A protein and the small-molecule ligand that binds it are described below.
Small molecule (SMILES): CC(=O)N[C@H]1[C@H](O[C@H]2[C@H](O)[C@@H](NC(C)=O)CO[C@@H]2CO)O[C@H](CO)[C@@H](O[C@@H]2O[C@H](CO)[C@@H](O)[C@H](O)[C@@H]2O)[C@@H]1O

Sequence of chain 1.K:
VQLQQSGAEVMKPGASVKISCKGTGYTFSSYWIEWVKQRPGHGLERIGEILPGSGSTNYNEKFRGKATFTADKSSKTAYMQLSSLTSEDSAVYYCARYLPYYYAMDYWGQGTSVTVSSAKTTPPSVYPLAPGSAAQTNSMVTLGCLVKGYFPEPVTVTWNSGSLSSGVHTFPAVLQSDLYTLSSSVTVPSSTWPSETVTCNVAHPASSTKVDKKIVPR

Sequence of chain 1.J:
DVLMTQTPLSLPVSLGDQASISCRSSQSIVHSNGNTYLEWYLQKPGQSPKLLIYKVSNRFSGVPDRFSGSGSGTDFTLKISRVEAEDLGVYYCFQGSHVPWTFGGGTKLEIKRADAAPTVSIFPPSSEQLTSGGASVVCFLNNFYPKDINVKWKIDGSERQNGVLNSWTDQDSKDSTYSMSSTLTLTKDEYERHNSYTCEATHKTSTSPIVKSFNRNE

Binding-site contacts:
Ligand atom C7 contacts residue ASN143 of chain 1.E at 3.2 Å.
Ligand atom C2 contacts residue TYR122 of chain 1.K at 3.9 Å (hydrophobic).
Ligand atom N2 contacts residue ILE204 of chain 1.E at 4.0 Å.
Ligand atom C8 contacts residue TYR122 of chain 1.K at 4.1 Å (hydrophobic).
Ligand atom C2 contacts residue ARG186 of chain 1.E at 4.3 Å.
Ligand atom C5 contacts residue ASP202 of chain 1.E at 3.9 Å.
Ligand atom N2 contacts residue ASN143 of chain 1.E at 2.9 Å (h-bond).
Ligand atom C3 contacts residue ASP202 of chain 1.E at 3.9 Å.
Ligand atom C7 contacts residue ARG186 of chain 1.E at 3.7 Å.
Ligand atom O3 contacts residue ARG186 of chain 1.E at 3.5 Å (salt-bridge).
Ligand atom C2 contacts residue ASN143 of chain 1.E at 2.5 Å.
Ligand atom O7 contacts residue ARG186 of chain 1.E at 3.2 Å (salt-bridge).
Ligand atom C3 contacts residue TYR122 of chain 1.K at 3.8 Å (hydrophobic).
Ligand atom C7 contacts residue ASN52 of chain 1.J at 4.1 Å.
Ligand atom O4 contacts residue ASP202 of chain 1.E at 4.3 Å.
Ligand atom C7 contacts residue ILE204 of chain 1.E at 4.0 Å (hydrophobic).
Ligand atom O6 contacts residue ASN54 of chain 1.J at 3.3 Å (h-bond).
Ligand atom O3 contacts residue ASN52 of chain 1.J at 3.6 Å.
Ligand atom C1 contacts residue TYR122 of chain 1.K at 4.2 Å (hydrophobic).
Ligand atom O7 contacts residue ASN52 of chain 1.J at 3.5 Å.
Ligand atom C5 contacts residue ASN143 of chain 1.E at 3.6 Å.
Ligand atom C1 contacts residue ASP202 of chain 1.E at 4.1 Å.
Ligand atom C1 contacts residue ASN143 of chain 1.E at 1.4 Å.
Ligand atom C8 contacts residue ASN52 of chain 1.J at 4.4 Å.
Ligand atom O7 contacts residue ASN143 of chain 1.E at 3.1 Å (h-bond).
Ligand atom C6 contacts residue ASN54 of chain 1.J at 3.4 Å.
Ligand atom C7 contacts residue TYR122 of chain 1.K at 4.1 Å (hydrophobic).
Ligand atom O3 contacts residue TYR122 of chain 1.K at 4.3 Å.
Ligand atom N2 contacts residue ARG186 of chain 1.E at 4.2 Å.
Ligand atom C8 contacts residue ARG186 of chain 1.E at 4.4 Å.
Ligand atom C8 contacts residue ILE204 of chain 1.E at 3.8 Å (hydrophobic).
Ligand atom C4 contacts residue ASN143 of chain 1.E at 4.2 Å.
Ligand atom C3 contacts residue ARG186 of chain 1.E at 4.4 Å.
Ligand atom O7 contacts residue ASN188 of chain 1.E at 4.4 Å.
Ligand atom N2 contacts residue TYR122 of chain 1.K at 3.2 Å (h-bond).
Ligand atom N2 contacts residue ASN52 of chain 1.J at 4.3 Å.
Ligand atom O5 contacts residue ASN143 of chain 1.E at 2.3 Å (h-bond).
Ligand atom C4 contacts residue ASP202 of chain 1.E at 4.3 Å.
Ligand atom C3 contacts residue ASN143 of chain 1.E at 3.8 Å.
Ligand atom C8 contacts residue TYR121 of chain 1.K at 3.9 Å (hydrophobic).

Sequence of chain 1.E:
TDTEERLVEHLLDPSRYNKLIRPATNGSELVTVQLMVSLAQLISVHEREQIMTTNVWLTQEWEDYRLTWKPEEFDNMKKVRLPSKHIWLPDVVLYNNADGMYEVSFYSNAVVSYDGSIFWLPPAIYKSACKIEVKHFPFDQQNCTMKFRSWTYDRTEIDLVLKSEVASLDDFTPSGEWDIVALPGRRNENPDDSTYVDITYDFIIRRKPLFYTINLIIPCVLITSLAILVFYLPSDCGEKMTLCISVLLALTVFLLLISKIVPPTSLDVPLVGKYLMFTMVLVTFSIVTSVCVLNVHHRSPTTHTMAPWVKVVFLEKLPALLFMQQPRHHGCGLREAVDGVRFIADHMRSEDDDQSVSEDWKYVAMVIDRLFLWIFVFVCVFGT